Sequence of chain 1.A:
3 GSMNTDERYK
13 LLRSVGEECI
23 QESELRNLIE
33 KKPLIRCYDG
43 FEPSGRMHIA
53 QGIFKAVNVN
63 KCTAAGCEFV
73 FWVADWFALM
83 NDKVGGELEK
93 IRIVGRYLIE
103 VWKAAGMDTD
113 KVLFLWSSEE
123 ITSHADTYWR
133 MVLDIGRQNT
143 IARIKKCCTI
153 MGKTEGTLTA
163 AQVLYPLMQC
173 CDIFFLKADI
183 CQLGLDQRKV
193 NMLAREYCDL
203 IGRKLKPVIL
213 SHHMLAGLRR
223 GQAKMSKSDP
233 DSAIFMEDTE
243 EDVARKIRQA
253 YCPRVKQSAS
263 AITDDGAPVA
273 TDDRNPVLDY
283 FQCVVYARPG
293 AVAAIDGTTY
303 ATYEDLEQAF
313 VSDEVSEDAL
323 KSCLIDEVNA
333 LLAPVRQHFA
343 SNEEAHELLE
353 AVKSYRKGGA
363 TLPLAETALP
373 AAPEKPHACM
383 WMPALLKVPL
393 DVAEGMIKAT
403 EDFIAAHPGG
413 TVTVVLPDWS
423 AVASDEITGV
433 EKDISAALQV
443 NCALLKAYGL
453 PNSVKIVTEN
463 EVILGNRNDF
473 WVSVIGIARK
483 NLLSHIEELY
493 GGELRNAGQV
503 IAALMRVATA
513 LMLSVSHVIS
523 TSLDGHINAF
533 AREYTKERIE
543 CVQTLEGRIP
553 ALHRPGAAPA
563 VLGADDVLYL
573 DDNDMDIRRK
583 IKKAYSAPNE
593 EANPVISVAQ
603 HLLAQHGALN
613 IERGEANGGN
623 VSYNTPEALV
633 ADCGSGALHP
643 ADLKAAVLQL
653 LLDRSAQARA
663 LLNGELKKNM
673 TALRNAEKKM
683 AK

Binding-site contacts:
Ligand atom CD1 contacts residue GLN171 of chain 1.A at 3.6 Å.
Ligand atom N1 contacts residue LEU217 of chain 1.A at 2.8 Å (h-bond).
Ligand atom NAT contacts residue GLU44 of chain 1.A at 3.3 Å (salt-bridge).
Ligand atom CA contacts residue GLN189 of chain 1.A at 3.6 Å.
Ligand atom N3 contacts residue HIS214 of chain 1.A at 2.9 Å (h-bond).
Ligand atom CZ contacts residue GLN171 of chain 1.A at 3.6 Å.
Ligand atom C2 contacts residue HIS214 of chain 1.A at 3.5 Å.
Ligand atom CZ contacts residue TRP74 of chain 1.A at 3.5 Å (hydrophobic).
Ligand atom N contacts residue ILE152 of chain 1.A at 3.6 Å.
Ligand atom N1 contacts residue MET216 of chain 1.A at 3.6 Å.
Ligand atom OH contacts residue TYR40 of chain 1.A at 2.8 Å (h-bond).
Ligand atom CE2 contacts residue TYR40 of chain 1.A at 3.5 Å (hydrophobic).
Ligand atom N6 contacts residue MET227 of chain 1.A at 3.4 Å.
Ligand atom C6 contacts residue LEU217 of chain 1.A at 3.6 Å (hydrophobic).
Ligand atom N contacts residue TYR167 of chain 1.A at 2.5 Å (h-bond).
Ligand atom OAD contacts residue GLU44 of chain 1.A at 3.2 Å (salt-bridge).
Ligand atom O contacts residue GLN189 of chain 1.A at 3.1 Å (h-bond).
Ligand atom N contacts residue GLN171 of chain 1.A at 3.5 Å (h-bond).
Ligand atom O2' contacts residue GLY186 of chain 1.A at 3.2 Å (h-bond).
Ligand atom C2 contacts residue HIS215 of chain 1.A at 3.4 Å.
Ligand atom C8 contacts residue GLN53 of chain 1.A at 3.3 Å.
Ligand atom N contacts residue GLN189 of chain 1.A at 3.4 Å (h-bond).
Ligand atom O2' contacts residue GLN189 of chain 1.A at 3.6 Å.
Ligand atom CZ contacts residue TYR40 of chain 1.A at 3.6 Å (hydrophobic).
Ligand atom C5 contacts residue MET216 of chain 1.A at 3.6 Å (hydrophobic).
Ligand atom OH contacts residue ASP174 of chain 1.A at 2.7 Å (salt-bridge).
Ligand atom CZ contacts residue ASP174 of chain 1.A at 3.5 Å.
Ligand atom N7 contacts residue GLN53 of chain 1.A at 3.4 Å (h-bond).
Ligand atom C5' contacts residue GLY42 of chain 1.A at 3.3 Å.
Ligand atom N6 contacts residue LEU217 of chain 1.A at 3.0 Å (h-bond).
Ligand atom O3' contacts residue ASP41 of chain 1.A at 2.9 Å (salt-bridge).
Ligand atom O3' contacts residue GLY186 of chain 1.A at 3.3 Å (h-bond).
Ligand atom C4' contacts residue GLY42 of chain 1.A at 3.4 Å.
Ligand atom OH contacts residue GLN171 of chain 1.A at 3.5 Å.
Ligand atom CD2 contacts residue GLY42 of chain 1.A at 3.3 Å.
Ligand atom O2' contacts residue ASP188 of chain 1.A at 2.9 Å (salt-bridge).
Ligand atom OH contacts residue TRP74 of chain 1.A at 3.5 Å.
Ligand atom CA contacts residue TYR167 of chain 1.A at 3.6 Å (hydrophobic).
Ligand atom CE1 contacts residue ASP174 of chain 1.A at 3.6 Å.
Ligand atom O3' contacts residue LEU185 of chain 1.A at 3.5 Å.

This protein binds this small molecule.
Small molecule (SMILES): Nc1ncnc2c1ncn2[C@@H]1O[C@H](COS(=O)(=O)NC(=O)[C@@H](N)Cc2ccc(O)cc2)[C@@H](O)[C@H]1O